Sequence of chain 1.B:
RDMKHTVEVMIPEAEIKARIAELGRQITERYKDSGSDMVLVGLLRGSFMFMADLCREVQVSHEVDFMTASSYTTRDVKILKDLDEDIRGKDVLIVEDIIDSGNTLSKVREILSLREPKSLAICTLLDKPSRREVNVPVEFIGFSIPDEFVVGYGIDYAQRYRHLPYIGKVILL

This small molecule binds to this protein.
Small molecule (SMILES): O=c1[nH]cnc2c(CN(CCCP(=O)(O)O)CCCP(=O)(O)O)c[nH]c12

Binding-site contacts:
Ligand atom OAC contacts residue ASP163 of chain 1.B at 3.5 Å (salt-bridge).
Ligand atom CAI contacts residue ARG138 of chain 1.B at 3.3 Å.
Ligand atom OAB contacts residue ILE106 of chain 1.B at 3.7 Å.
Ligand atom OAC contacts residue ARG169 of chain 1.B at 3.8 Å.
Ligand atom NAR contacts residue ILE162 of chain 1.B at 3.6 Å.
Ligand atom OAE contacts residue THR111 of chain 1.B at 3.9 Å.
Ligand atom OAG contacts residue SER73 of chain 1.B at 3.5 Å (h-bond).
Ligand atom CAH contacts residue ASP163 of chain 1.B at 3.4 Å.
Ligand atom PAY contacts residue SER108 of chain 1.B at 4.1 Å.
Ligand atom OAE contacts residue GLY109 of chain 1.B at 3.7 Å.
Ligand atom OAD contacts residue THR111 of chain 1.B at 4.2 Å.
Ligand atom OAB contacts residue GLY109 of chain 1.B at 2.8 Å (h-bond).
Ligand atom NAS contacts residue ARG138 of chain 1.B at 3.4 Å (salt-bridge).
Ligand atom OAD contacts residue GLY109 of chain 1.B at 3.7 Å.
Ligand atom CAN contacts residue ILE105 of chain 1.B at 3.5 Å (hydrophobic).
Ligand atom PAY contacts residue ASP107 of chain 1.B at 4.1 Å.
Ligand atom CAI contacts residue ASP107 of chain 1.B at 3.1 Å.
Ligand atom NAS contacts residue LYS135 of chain 1.B at 4.0 Å.
Ligand atom OAB contacts residue SER108 of chain 1.B at 3.3 Å (h-bond).
Ligand atom OAA contacts residue PHE156 of chain 1.B at 4.0 Å.
Ligand atom NAR contacts residue VAL157 of chain 1.B at 3.2 Å (h-bond).
Ligand atom CAH contacts residue VAL157 of chain 1.B at 4.2 Å (hydrophobic).
Ligand atom CAH contacts residue ILE162 of chain 1.B at 3.6 Å (hydrophobic).
Ligand atom NAS contacts residue ASP107 of chain 1.B at 2.9 Å (salt-bridge).
Ligand atom OAA contacts residue VAL157 of chain 1.B at 3.4 Å (h-bond).
Ligand atom CAO contacts residue SER73 of chain 1.B at 4.1 Å.
Ligand atom OAA contacts residue LYS135 of chain 1.B at 3.4 Å (salt-bridge).
Ligand atom PAY contacts residue GLY109 of chain 1.B at 3.6 Å.
Ligand atom OAE contacts residue ASN110 of chain 1.B at 3.9 Å.
Ligand atom NAR contacts residue PHE156 of chain 1.B at 4.0 Å.
Ligand atom CAN contacts residue GLU103 of chain 1.B at 4.1 Å.
Ligand atom OAD contacts residue LEU112 of chain 1.B at 3.6 Å (h-bond).
Ligand atom OAB contacts residue ASP107 of chain 1.B at 2.8 Å (salt-bridge).
Ligand atom CAU contacts residue VAL157 of chain 1.B at 3.8 Å (hydrophobic).
Ligand atom NAR contacts residue ASP163 of chain 1.B at 4.0 Å.
Ligand atom PAZ contacts residue SER73 of chain 1.B at 3.9 Å.
Ligand atom CAW contacts residue ASP107 of chain 1.B at 4.2 Å.
Ligand atom OAA contacts residue GLU155 of chain 1.B at 3.9 Å.
Ligand atom OAF contacts residue SER73 of chain 1.B at 3.6 Å.
Ligand atom OAE contacts residue SER108 of chain 1.B at 3.2 Å (h-bond).